Sequence of chain 1.F:
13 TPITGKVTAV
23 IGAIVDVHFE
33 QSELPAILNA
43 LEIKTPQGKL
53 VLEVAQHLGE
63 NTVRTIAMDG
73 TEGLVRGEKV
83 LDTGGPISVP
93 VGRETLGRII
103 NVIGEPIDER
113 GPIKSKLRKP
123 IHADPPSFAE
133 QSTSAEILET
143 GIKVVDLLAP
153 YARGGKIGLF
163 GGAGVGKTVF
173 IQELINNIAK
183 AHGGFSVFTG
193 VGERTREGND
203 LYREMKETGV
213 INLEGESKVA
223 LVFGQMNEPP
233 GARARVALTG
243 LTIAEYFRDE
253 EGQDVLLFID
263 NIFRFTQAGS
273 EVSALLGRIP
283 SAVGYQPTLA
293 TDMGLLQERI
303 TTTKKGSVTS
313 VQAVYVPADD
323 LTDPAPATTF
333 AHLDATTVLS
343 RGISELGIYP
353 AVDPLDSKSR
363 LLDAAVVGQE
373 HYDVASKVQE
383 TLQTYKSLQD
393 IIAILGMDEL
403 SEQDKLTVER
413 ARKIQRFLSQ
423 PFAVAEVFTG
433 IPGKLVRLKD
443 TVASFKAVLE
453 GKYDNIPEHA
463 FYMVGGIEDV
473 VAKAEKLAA

The small molecule below binds the protein below.
Small molecule (SMILES): Nc1ncnc2c1ncn2[C@@H]1O[C@H](CO[P](=O)(O)O[P](=O)(O)NP(=O)(O)O)[C@@H](O)[C@H]1O

Sequence of chain 1.B:
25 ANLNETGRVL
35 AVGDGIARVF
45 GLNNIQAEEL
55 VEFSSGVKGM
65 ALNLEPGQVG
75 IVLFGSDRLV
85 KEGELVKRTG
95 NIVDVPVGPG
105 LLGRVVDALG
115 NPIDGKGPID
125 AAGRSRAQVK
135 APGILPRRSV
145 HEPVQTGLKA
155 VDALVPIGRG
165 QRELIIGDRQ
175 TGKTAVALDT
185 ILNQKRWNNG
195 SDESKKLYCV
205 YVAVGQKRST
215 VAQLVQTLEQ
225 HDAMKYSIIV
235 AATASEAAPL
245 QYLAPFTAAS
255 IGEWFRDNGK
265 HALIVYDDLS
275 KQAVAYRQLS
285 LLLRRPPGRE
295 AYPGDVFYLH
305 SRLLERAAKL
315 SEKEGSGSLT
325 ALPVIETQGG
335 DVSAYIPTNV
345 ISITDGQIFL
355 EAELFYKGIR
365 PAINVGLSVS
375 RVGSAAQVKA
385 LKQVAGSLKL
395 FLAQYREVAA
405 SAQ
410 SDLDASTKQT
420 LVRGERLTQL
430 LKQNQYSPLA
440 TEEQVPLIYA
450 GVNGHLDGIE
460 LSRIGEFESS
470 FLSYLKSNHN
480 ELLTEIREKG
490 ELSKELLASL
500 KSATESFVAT

Binding-site contacts:
Ligand atom O1A contacts residue THR170 of chain 1.F at 3.3 Å (h-bond).
Ligand atom O1B contacts residue GLY166 of chain 1.F at 3.5 Å (h-bond).
Ligand atom O3' contacts residue ARG375 of chain 1.B at 3.5 Å.
Ligand atom O3G contacts residue ARG375 of chain 1.B at 3.1 Å (salt-bridge).
Ligand atom O1B contacts residue LYS169 of chain 1.F at 2.9 Å (salt-bridge).
Ligand atom N1 contacts residue ALA427 of chain 1.F at 3.3 Å.
Ligand atom O3G contacts residue ARG196 of chain 1.F at 2.5 Å (salt-bridge).
Ligand atom C6 contacts residue ALA427 of chain 1.F at 3.5 Å (hydrophobic).
Ligand atom O2' contacts residue VAL373 of chain 1.B at 3.4 Å.
Ligand atom O2A contacts residue THR170 of chain 1.F at 3.6 Å.
Ligand atom O1A contacts residue VAL171 of chain 1.F at 2.7 Å (h-bond).
Ligand atom O2G contacts residue MG1 of chain 1.LA at 2.2 Å.
Ligand atom N3B contacts residue ARG375 of chain 1.B at 3.4 Å (salt-bridge).
Ligand atom O2A contacts residue ARG375 of chain 1.B at 3.5 Å (salt-bridge).
Ligand atom O1G contacts residue ALA165 of chain 1.F at 3.0 Å.
Ligand atom N9 contacts residue TYR351 of chain 1.F at 3.5 Å.
Ligand atom C5 contacts residue TYR351 of chain 1.F at 3.4 Å (hydrophobic).
Ligand atom C6 contacts residue TYR351 of chain 1.F at 3.4 Å (hydrophobic).
Ligand atom C4 contacts residue TYR351 of chain 1.F at 3.4 Å (hydrophobic).
Ligand atom O1G contacts residue LYS169 of chain 1.F at 3.2 Å (salt-bridge).
Ligand atom O4' contacts residue GLY166 of chain 1.F at 3.4 Å (h-bond).
Ligand atom C2 contacts residue TYR351 of chain 1.F at 3.5 Å (hydrophobic).
Ligand atom N1 contacts residue TYR351 of chain 1.F at 3.3 Å.
Ligand atom N3B contacts residue GLY166 of chain 1.F at 3.1 Å (h-bond).
Ligand atom O3A contacts residue LYS169 of chain 1.F at 3.5 Å (salt-bridge).
Ligand atom PB contacts residue MG1 of chain 1.LA at 3.6 Å.
Ligand atom O3G contacts residue SER346 of chain 1.B at 3.4 Å.
Ligand atom O1B contacts residue VAL167 of chain 1.F at 3.1 Å (h-bond).
Ligand atom PG contacts residue GLY166 of chain 1.F at 3.5 Å.
Ligand atom PB contacts residue LYS169 of chain 1.F at 3.4 Å.
Ligand atom O2B contacts residue THR170 of chain 1.F at 3.0 Å (h-bond).
Ligand atom O1B contacts residue GLY168 of chain 1.F at 2.9 Å (h-bond).
Ligand atom O3A contacts residue GLY168 of chain 1.F at 3.2 Å (h-bond).
Ligand atom O2B contacts residue MG1 of chain 1.LA at 2.2 Å.
Ligand atom O1G contacts residue GLY166 of chain 1.F at 2.7 Å (h-bond).
Ligand atom C5' contacts residue GLY166 of chain 1.F at 3.2 Å.
Ligand atom N6 contacts residue PHE424 of chain 1.F at 3.5 Å.
Ligand atom PG contacts residue MG1 of chain 1.LA at 3.5 Å.
Ligand atom N7 contacts residue VAL171 of chain 1.F at 3.5 Å.
Ligand atom O1A contacts residue GLY168 of chain 1.F at 3.3 Å.